Sequence of chain 1.A:
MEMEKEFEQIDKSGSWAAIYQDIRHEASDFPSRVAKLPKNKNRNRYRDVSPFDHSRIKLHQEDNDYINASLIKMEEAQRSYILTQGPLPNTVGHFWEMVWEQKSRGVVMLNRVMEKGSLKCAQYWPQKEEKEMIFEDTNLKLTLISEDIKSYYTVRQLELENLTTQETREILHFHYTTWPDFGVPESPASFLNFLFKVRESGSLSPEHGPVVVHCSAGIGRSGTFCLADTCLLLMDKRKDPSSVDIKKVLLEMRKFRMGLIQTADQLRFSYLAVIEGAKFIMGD

A small-molecule ligand and the protein it binds are described below.
Small molecule (SMILES): O=C(O)c1ccc(Cc2cccs2)cc1

Binding-site contacts:
Ligand atom C12 contacts residue ASP236 of chain 1.A at 4.5 Å.
Ligand atom O2 contacts residue GLU2 of chain 1.A at 3.9 Å.
Ligand atom C3 contacts residue MET1 of chain 1.A at 4.3 Å (hydrophobic).
Ligand atom C10 contacts residue PRO241 of chain 1.A at 3.8 Å (hydrophobic).
Ligand atom S contacts residue ILE281 of chain 1.A at 4.1 Å.
Ligand atom C11 contacts residue MET235 of chain 1.A at 3.2 Å (hydrophobic).
Ligand atom C10 contacts residue MET235 of chain 1.A at 3.5 Å (hydrophobic).
Ligand atom C12 contacts residue MET235 of chain 1.A at 3.7 Å (hydrophobic).
Ligand atom C1 contacts residue PRO241 of chain 1.A at 3.8 Å (hydrophobic).
Ligand atom C6 contacts residue PRO241 of chain 1.A at 4.4 Å (hydrophobic).
Ligand atom C3 contacts residue PRO241 of chain 1.A at 4.0 Å (hydrophobic).
Ligand atom C12 contacts residue ILE281 of chain 1.A at 3.6 Å (hydrophobic).
Ligand atom C4 contacts residue SER242 of chain 1.A at 4.5 Å.
Ligand atom C11 contacts residue ILE281 of chain 1.A at 4.3 Å (hydrophobic).
Ligand atom C7 contacts residue MET1 of chain 1.A at 3.7 Å (hydrophobic).
Ligand atom C2 contacts residue PRO241 of chain 1.A at 3.5 Å (hydrophobic).
Ligand atom O1 contacts residue SER242 of chain 1.A at 3.6 Å.
Ligand atom C7 contacts residue GLU2 of chain 1.A at 3.9 Å.
Ligand atom C8 contacts residue PRO241 of chain 1.A at 4.2 Å (hydrophobic).
Ligand atom O2 contacts residue SER242 of chain 1.A at 4.3 Å.
Ligand atom O1 contacts residue MET1 of chain 1.A at 3.6 Å.
Ligand atom C9 contacts residue PRO241 of chain 1.A at 4.2 Å (hydrophobic).
Ligand atom S contacts residue ALA278 of chain 1.A at 3.9 Å.
Ligand atom O1 contacts residue GLU2 of chain 1.A at 3.2 Å (salt-bridge).
Ligand atom O2 contacts residue MET1 of chain 1.A at 3.5 Å.
Ligand atom C7 contacts residue SER242 of chain 1.A at 4.0 Å.
Ligand atom C4 contacts residue MET1 of chain 1.A at 4.4 Å (hydrophobic).
Ligand atom C1 contacts residue MET282 of chain 1.A at 4.4 Å (hydrophobic).
Ligand atom C3 contacts residue SER242 of chain 1.A at 4.5 Å.
Ligand atom C11 contacts residue ASP236 of chain 1.A at 3.8 Å.
Ligand atom C8 contacts residue MET282 of chain 1.A at 4.4 Å (hydrophobic).